Sequence of chain 1.A:
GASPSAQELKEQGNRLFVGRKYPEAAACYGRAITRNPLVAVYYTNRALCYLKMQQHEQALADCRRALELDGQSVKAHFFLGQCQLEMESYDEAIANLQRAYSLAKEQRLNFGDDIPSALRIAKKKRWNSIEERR

Binding-site contacts:
Ligand atom N contacts residue WHL1 of chain 1.J at 3.6 Å.
Ligand atom CA contacts residue WHL1 of chain 1.J at 3.5 Å.
Ligand atom CB contacts residue WHL1 of chain 1.J at 3.6 Å.
Ligand atom CD1 contacts residue GLN82 of chain 1.A at 3.8 Å.
Ligand atom OH contacts residue LEU51 of chain 1.A at 3.7 Å.
Ligand atom CZ contacts residue GLU86 of chain 1.A at 3.1 Å.
Ligand atom CB contacts residue PHE79 of chain 1.A at 3.6 Å (hydrophobic).
Ligand atom CZ3 contacts residue PHE78 of chain 1.A at 3.5 Å (hydrophobic).
Ligand atom CB contacts residue VAL18 of chain 1.A at 3.6 Å (hydrophobic).
Ligand atom SD contacts residue LEU48 of chain 1.A at 3.4 Å.
Ligand atom O contacts residue PHE79 of chain 1.A at 3.6 Å.
Ligand atom O contacts residue ILE121 of chain 1.A at 3.4 Å.
Ligand atom CE1 contacts residue ASP114 of chain 1.A at 3.3 Å.
Ligand atom CA contacts residue WHL1 of chain 1.J at 3.5 Å.
Ligand atom CG contacts residue ASP114 of chain 1.A at 3.8 Å.
Ligand atom CB contacts residue WHL1 of chain 1.J at 2.8 Å.
Ligand atom OH contacts residue ASP114 of chain 1.A at 2.5 Å (salt-bridge).
Ligand atom OH contacts residue GLN54 of chain 1.A at 3.1 Å (h-bond).
Ligand atom CE2 contacts residue LYS75 of chain 1.A at 3.8 Å.
Ligand atom CD2 contacts residue LYS52 of chain 1.A at 3.8 Å.
Ligand atom O contacts residue LYS52 of chain 1.A at 3.2 Å (salt-bridge).
Ligand atom OD2 contacts residue WHL1 of chain 1.J at 3.0 Å (h-bond).
Ligand atom CB contacts residue GLN82 of chain 1.A at 3.2 Å.
Ligand atom CE3 contacts residue PHE78 of chain 1.A at 3.7 Å (hydrophobic).
Ligand atom O contacts residue ILE121 of chain 1.A at 3.8 Å.
Ligand atom CD1 contacts residue LYS75 of chain 1.A at 3.3 Å.
Ligand atom O contacts residue ALA118 of chain 1.A at 3.5 Å.
Ligand atom OH contacts residue GLU86 of chain 1.A at 2.5 Å (salt-bridge).
Ligand atom CE contacts residue TYR29 of chain 1.A at 3.2 Å (hydrophobic).
Ligand atom SG contacts residue WHL1 of chain 1.J at 1.8 Å.
Ligand atom CB contacts residue WHL1 of chain 1.J at 3.6 Å.
Ligand atom C contacts residue WHL1 of chain 1.J at 3.8 Å.
Ligand atom CA contacts residue GLN82 of chain 1.A at 3.3 Å.
Ligand atom CZ contacts residue ASP114 of chain 1.A at 3.3 Å.
Ligand atom C contacts residue LYS125 of chain 1.A at 3.7 Å.
Ligand atom NE1 contacts residue LYS75 of chain 1.A at 3.4 Å.
Ligand atom O contacts residue LYS125 of chain 1.A at 2.6 Å (salt-bridge).
Ligand atom CB contacts residue PHE17 of chain 1.A at 3.7 Å (hydrophobic).
Ligand atom CE contacts residue ASN45 of chain 1.A at 3.2 Å.
Ligand atom CE1 contacts residue GLU86 of chain 1.A at 3.0 Å.

This protein binds this small molecule.
Small molecule (SMILES): CSCC[C@@H](NC(=O)[C@@H](CCC(=O)O)NC(=O)[C@@H](Cc1c[nH]cn1)NC(=O)[C@H]1CCCN1C(C)=O)C(=O)N[C@H](CS)C(=O)N[C@H](Cc1ccc(O)cc1)C(=O)N[C@H](Cc1c[nH]c2ccccc12)C(=O)N[C@H](C)C(=O)N[C@H](CC(=O)O)C(=O)N[C@H](C)C(=O)N[C@H](Cc1ccc(O)cc1)C(=O)N[C@H](CS)C(=O)N[C@H](CCCN=C(N)N)C(=O)N[C@H](Cc1ccc(O)cc1)C(=O)N[C@H](CO)C(N)=O